Sequence of chain 3.M:
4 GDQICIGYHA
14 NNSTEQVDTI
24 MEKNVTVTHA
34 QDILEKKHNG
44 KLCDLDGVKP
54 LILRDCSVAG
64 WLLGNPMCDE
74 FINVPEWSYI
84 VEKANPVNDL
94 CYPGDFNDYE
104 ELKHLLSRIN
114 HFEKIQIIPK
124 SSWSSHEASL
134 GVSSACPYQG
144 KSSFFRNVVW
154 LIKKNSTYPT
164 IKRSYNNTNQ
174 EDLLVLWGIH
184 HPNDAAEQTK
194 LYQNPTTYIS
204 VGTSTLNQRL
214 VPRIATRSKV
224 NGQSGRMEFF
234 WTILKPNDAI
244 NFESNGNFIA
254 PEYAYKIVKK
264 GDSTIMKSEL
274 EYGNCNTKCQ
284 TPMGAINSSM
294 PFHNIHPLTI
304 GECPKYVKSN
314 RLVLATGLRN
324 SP

Sequence of chain 2.M:
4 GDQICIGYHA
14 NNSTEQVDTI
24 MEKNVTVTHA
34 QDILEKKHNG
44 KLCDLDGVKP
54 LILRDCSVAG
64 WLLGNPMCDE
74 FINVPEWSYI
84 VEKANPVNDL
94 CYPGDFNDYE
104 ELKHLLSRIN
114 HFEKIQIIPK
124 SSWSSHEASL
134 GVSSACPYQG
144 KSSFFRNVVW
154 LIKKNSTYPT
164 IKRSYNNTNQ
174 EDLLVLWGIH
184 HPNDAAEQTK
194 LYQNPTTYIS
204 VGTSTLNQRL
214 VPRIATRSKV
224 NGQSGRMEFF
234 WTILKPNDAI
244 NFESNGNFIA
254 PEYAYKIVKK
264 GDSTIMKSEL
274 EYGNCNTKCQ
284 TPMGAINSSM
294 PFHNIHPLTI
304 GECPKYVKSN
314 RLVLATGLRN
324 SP

Binding-site contacts:
Ligand atom C2 contacts residue SER221 of chain 3.M at 4.0 Å.
Ligand atom N2 contacts residue SER221 of chain 3.M at 3.4 Å (h-bond).
Ligand atom C4 contacts residue ASN169 of chain 2.M at 4.2 Å.
Ligand atom C7 contacts residue ALA242 of chain 2.M at 4.0 Å (hydrophobic).
Ligand atom O7 contacts residue LYS222 of chain 3.M at 4.2 Å.
Ligand atom C6 contacts residue ASN240 of chain 2.M at 3.7 Å.
Ligand atom C2 contacts residue ASN169 of chain 2.M at 2.9 Å.
Ligand atom C7 contacts residue LYS222 of chain 3.M at 4.1 Å.
Ligand atom O3 contacts residue LYS222 of chain 3.M at 4.2 Å.
Ligand atom O6 contacts residue LYS222 of chain 3.M at 4.0 Å.
Ligand atom O7 contacts residue ASN169 of chain 2.M at 3.5 Å (h-bond).
Ligand atom C6 contacts residue ASN169 of chain 2.M at 4.2 Å.
Ligand atom C5 contacts residue ASN240 of chain 2.M at 4.1 Å.
Ligand atom O7 contacts residue ALA242 of chain 2.M at 3.4 Å.
Ligand atom C1 contacts residue ASN169 of chain 2.M at 1.5 Å.
Ligand atom C3 contacts residue ASN240 of chain 2.M at 4.3 Å.
Ligand atom C3 contacts residue SER221 of chain 3.M at 3.5 Å.
Ligand atom N2 contacts residue ASN169 of chain 2.M at 3.1 Å (h-bond).
Ligand atom O7 contacts residue ARG220 of chain 3.M at 4.4 Å.
Ligand atom O3 contacts residue SER221 of chain 3.M at 3.4 Å (h-bond).
Ligand atom O5 contacts residue ASN169 of chain 2.M at 2.3 Å (h-bond).
Ligand atom C3 contacts residue ASN169 of chain 2.M at 3.9 Å.
Ligand atom C5 contacts residue ASN169 of chain 2.M at 3.2 Å.
Ligand atom C1 contacts residue ASN240 of chain 2.M at 4.4 Å.
Ligand atom C8 contacts residue LYS222 of chain 3.M at 3.4 Å.
Ligand atom C7 contacts residue ASN169 of chain 2.M at 3.6 Å.
Ligand atom C1 contacts residue ASP241 of chain 2.M at 4.4 Å.
Ligand atom C7 contacts residue SER221 of chain 3.M at 4.2 Å.
Ligand atom N2 contacts residue ALA242 of chain 2.M at 3.9 Å.

The small molecule below binds the protein below.
Small molecule (SMILES): CC(=O)N[C@H]1[C@H](O[C@H]2[C@H](O)[C@@H](NC(C)=O)CO[C@@H]2CO)O[C@H](CO)[C@@H](O)[C@@H]1O